Binding-site contacts:
Ligand atom CS contacts residue THR40 of chain 1.TA at 3.7 Å.
Ligand atom CR contacts residue THR40 of chain 1.TA at 2.8 Å.
Ligand atom CB contacts residue THR40 of chain 1.TA at 3.8 Å.
Ligand atom OS contacts residue THR40 of chain 1.TA at 2.9 Å.
Ligand atom NR contacts residue THR40 of chain 1.TA at 4.2 Å.
Ligand atom NP contacts residue THR40 of chain 1.TA at 4.4 Å.

This protein binds this small molecule.
Small molecule (SMILES): NCCC[C@H](N)CC(=O)N[C@H]1CNC(=O)[C@H]([C@H]2C[C@H](O)N=C(N)N2)NC(=O)/C(=C/NC(N)=O)NC(=O)[C@H](CO)NC(=O)[C@H](CO)NC1=O

Sequence of chain 1.TA:
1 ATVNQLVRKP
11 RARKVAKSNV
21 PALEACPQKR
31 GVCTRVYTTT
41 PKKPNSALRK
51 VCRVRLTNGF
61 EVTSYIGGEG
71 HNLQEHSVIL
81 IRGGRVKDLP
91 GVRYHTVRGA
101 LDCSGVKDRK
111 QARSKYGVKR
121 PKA